Binding-site contacts:
Ligand atom O3A contacts residue GLY15 of chain 1.A at 3.1 Å (h-bond).
Ligand atom O2B contacts residue SER17 of chain 1.A at 2.8 Å (h-bond).
Ligand atom PB contacts residue LYS16 of chain 1.A at 3.5 Å.
Ligand atom O2B contacts residue LYS16 of chain 1.A at 3.4 Å (salt-bridge).
Ligand atom O2' contacts residue PHE28 of chain 1.A at 3.2 Å.
Ligand atom PB contacts residue MG1 of chain 1.D at 3.2 Å.
Ligand atom O1B contacts residue VAL14 of chain 1.A at 3.2 Å (h-bond).
Ligand atom O3' contacts residue ASP30 of chain 1.A at 2.8 Å (salt-bridge).
Ligand atom C2' contacts residue VAL29 of chain 1.A at 3.5 Å (hydrophobic).
Ligand atom O1B contacts residue LYS16 of chain 1.A at 2.9 Å (salt-bridge).
Ligand atom O6 contacts residue LYS117 of chain 1.A at 3.3 Å.
Ligand atom N3B contacts residue MG1 of chain 1.D at 3.4 Å.
Ligand atom C6 contacts residue LYS117 of chain 1.A at 3.5 Å.
Ligand atom O2' contacts residue VAL29 of chain 1.A at 2.7 Å (h-bond).
Ligand atom O2B contacts residue MG1 of chain 1.D at 2.1 Å.
Ligand atom O6 contacts residue LYS147 of chain 1.A at 3.5 Å (salt-bridge).
Ligand atom O6 contacts residue SER145 of chain 1.A at 3.4 Å.
Ligand atom O2' contacts residue ASP30 of chain 1.A at 3.1 Å (salt-bridge).
Ligand atom C8 contacts residue GLY15 of chain 1.A at 3.5 Å.
Ligand atom O2G contacts residue MG1 of chain 1.D at 2.0 Å.
Ligand atom N7 contacts residue ASN116 of chain 1.A at 3.2 Å (h-bond).
Ligand atom O1B contacts residue GLY13 of chain 1.A at 3.5 Å (h-bond).
Ligand atom O6 contacts residue ALA146 of chain 1.A at 2.8 Å (h-bond).
Ligand atom O6 contacts residue ASN116 of chain 1.A at 3.3 Å (h-bond).
Ligand atom O2G contacts residue THR35 of chain 1.A at 2.8 Å (h-bond).
Ligand atom O3G contacts residue GLY60 of chain 1.A at 2.8 Å (h-bond).
Ligand atom O1A contacts residue SER17 of chain 1.A at 3.3 Å (h-bond).
Ligand atom N3B contacts residue GLY13 of chain 1.A at 3.1 Å (h-bond).
Ligand atom N1 contacts residue ASP119 of chain 1.A at 2.8 Å (salt-bridge).
Ligand atom O1G contacts residue PRO34 of chain 1.A at 3.3 Å.
Ligand atom O3G contacts residue LYS16 of chain 1.A at 2.6 Å (salt-bridge).
Ligand atom O1B contacts residue GLY15 of chain 1.A at 3.0 Å (h-bond).
Ligand atom PG contacts residue MG1 of chain 1.D at 3.2 Å.
Ligand atom O4' contacts residue LYS117 of chain 1.A at 3.1 Å (salt-bridge).
Ligand atom O6 contacts residue ASP119 of chain 1.A at 3.5 Å (salt-bridge).
Ligand atom N2 contacts residue LEU120 of chain 1.A at 3.4 Å.
Ligand atom N2 contacts residue ASP119 of chain 1.A at 2.9 Å (salt-bridge).
Ligand atom O1A contacts residue ALA18 of chain 1.A at 2.8 Å (h-bond).
Ligand atom O1A contacts residue GLY15 of chain 1.A at 3.2 Å.
Ligand atom O3G contacts residue GLY12 of chain 1.A at 3.4 Å.

Sequence of chain 1.A:
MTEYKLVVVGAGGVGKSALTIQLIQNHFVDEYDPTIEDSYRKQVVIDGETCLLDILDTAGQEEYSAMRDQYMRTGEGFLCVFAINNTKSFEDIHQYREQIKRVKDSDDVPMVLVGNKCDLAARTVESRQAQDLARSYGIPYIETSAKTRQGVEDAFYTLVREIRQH

A protein and the small-molecule ligand that binds it are described below.
Small molecule (SMILES): Nc1nc2c(ncn2[C@@H]2O[C@H](CO[P](=O)(O)O[P](=O)(O)NP(=O)(O)O)[C@@H](O)[C@H]2O)c(=O)[nH]1